This small molecule binds to this protein.
Small molecule (SMILES): C[C@]12CCc3c(ccc4cc(O)ccc34)[C@@H]1CCC2=O

Sequence of chain 1.A:
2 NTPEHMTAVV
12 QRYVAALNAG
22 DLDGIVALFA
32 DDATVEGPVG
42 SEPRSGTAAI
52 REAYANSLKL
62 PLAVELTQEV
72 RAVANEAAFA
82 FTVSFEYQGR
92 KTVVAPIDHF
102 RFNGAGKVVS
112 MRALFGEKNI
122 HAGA

Binding-site contacts:
Ligand atom C6 contacts residue MET112 of chain 1.A at 4.3 Å (hydrophobic).
Ligand atom C11 contacts residue LEU63 of chain 1.A at 3.9 Å (hydrophobic).
Ligand atom C1 contacts residue PHE82 of chain 1.A at 3.7 Å (hydrophobic).
Ligand atom C25 contacts residue PHE86 of chain 1.A at 3.6 Å (hydrophobic).
Ligand atom C24 contacts residue LEU63 of chain 1.A at 4.1 Å (hydrophobic).
Ligand atom C1 contacts residue MET112 of chain 1.A at 4.0 Å (hydrophobic).
Ligand atom C10 contacts residue SER58 of chain 1.A at 3.9 Å.
Ligand atom C19 contacts residue PHE116 of chain 1.A at 3.5 Å (hydrophobic).
Ligand atom C27 contacts residue VAL95 of chain 1.A at 3.7 Å (hydrophobic).
Ligand atom O1 contacts residue ASP99 of chain 1.A at 2.5 Å (salt-bridge).
Ligand atom O1 contacts residue TYR14 of chain 1.A at 2.6 Å (h-bond).
Ligand atom C1 contacts residue ASP99 of chain 1.A at 3.7 Å.
Ligand atom C24 contacts residue SER58 of chain 1.A at 4.0 Å.
Ligand atom O1 contacts residue MET112 of chain 1.A at 3.5 Å.
Ligand atom C5 contacts residue PHE116 of chain 1.A at 4.1 Å (hydrophobic).
Ligand atom C12 contacts residue SER58 of chain 1.A at 4.4 Å.
Ligand atom O26 contacts residue PHE86 of chain 1.A at 3.6 Å.
Ligand atom C1 contacts residue TYR14 of chain 1.A at 3.4 Å (hydrophobic).
Ligand atom C10 contacts residue LEU18 of chain 1.A at 4.5 Å (hydrophobic).
Ligand atom C18 contacts residue PHE116 of chain 1.A at 3.8 Å (hydrophobic).
Ligand atom C6 contacts residue ALA114 of chain 1.A at 3.7 Å (hydrophobic).
Ligand atom C27 contacts residue VAL84 of chain 1.A at 3.6 Å (hydrophobic).
Ligand atom C11 contacts residue SER58 of chain 1.A at 3.6 Å.
Ligand atom C6 contacts residue ASP99 of chain 1.A at 3.7 Å.
Ligand atom C10 contacts residue LEU63 of chain 1.A at 4.1 Å (hydrophobic).
Ligand atom C4 contacts residue VAL84 of chain 1.A at 4.4 Å (hydrophobic).
Ligand atom O1 contacts residue PHE82 of chain 1.A at 3.5 Å.
Ligand atom C2 contacts residue LEU18 of chain 1.A at 4.2 Å (hydrophobic).
Ligand atom C6 contacts residue PRO97 of chain 1.A at 4.2 Å (hydrophobic).
Ligand atom C6 contacts residue PHE82 of chain 1.A at 3.7 Å (hydrophobic).
Ligand atom C26 contacts residue PHE86 of chain 1.A at 3.6 Å (hydrophobic).
Ligand atom C17 contacts residue PHE86 of chain 1.A at 4.4 Å (hydrophobic).
Ligand atom C2 contacts residue TYR14 of chain 1.A at 3.5 Å (hydrophobic).
Ligand atom C27 contacts residue PHE86 of chain 1.A at 3.8 Å (hydrophobic).
Ligand atom C5 contacts residue PRO97 of chain 1.A at 4.1 Å (hydrophobic).
Ligand atom C5 contacts residue ALA114 of chain 1.A at 4.2 Å (hydrophobic).
Ligand atom O26 contacts residue VAL95 of chain 1.A at 4.4 Å.
Ligand atom C11 contacts residue VAL84 of chain 1.A at 4.4 Å (hydrophobic).
Ligand atom C3 contacts residue VAL84 of chain 1.A at 4.3 Å (hydrophobic).